Sequence of chain 1.C:
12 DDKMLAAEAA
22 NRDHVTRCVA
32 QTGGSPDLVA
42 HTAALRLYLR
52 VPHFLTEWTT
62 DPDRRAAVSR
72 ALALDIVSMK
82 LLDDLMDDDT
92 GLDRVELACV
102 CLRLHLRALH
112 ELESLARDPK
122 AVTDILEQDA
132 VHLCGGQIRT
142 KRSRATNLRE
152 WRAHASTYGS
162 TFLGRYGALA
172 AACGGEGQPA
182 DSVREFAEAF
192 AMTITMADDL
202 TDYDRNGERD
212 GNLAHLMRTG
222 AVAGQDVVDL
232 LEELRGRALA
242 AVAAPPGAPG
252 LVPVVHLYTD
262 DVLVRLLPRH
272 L

Binding-site contacts:
Ligand atom O3B contacts residue ASP84 of chain 1.D at 3.2 Å (salt-bridge).
Ligand atom PA contacts residue TYR49 of chain 1.D at 3.8 Å.
Ligand atom C4 contacts residue GLN138 of chain 1.D at 4.1 Å.
Ligand atom C9 contacts residue LEU83 of chain 1.D at 3.7 Å (hydrophobic).
Ligand atom C4 contacts residue TYR159 of chain 1.D at 3.3 Å (hydrophobic).
Ligand atom C3 contacts residue PHE163 of chain 1.D at 3.8 Å (hydrophobic).
Ligand atom C6 contacts residue GLN138 of chain 1.D at 3.7 Å.
Ligand atom C8 contacts residue GLN138 of chain 1.D at 3.7 Å.
Ligand atom C9 contacts residue MET87 of chain 1.D at 3.5 Å (hydrophobic).
Ligand atom C10 contacts residue LEU103 of chain 1.C at 3.9 Å (hydrophobic).
Ligand atom O3B contacts residue LYS81 of chain 1.D at 2.7 Å (salt-bridge).
Ligand atom O1 contacts residue TYR49 of chain 1.D at 3.7 Å.
Ligand atom C10 contacts residue GLN138 of chain 1.D at 3.9 Å.
Ligand atom O1A contacts residue TYR159 of chain 1.D at 3.3 Å.
Ligand atom PB contacts residue ASP84 of chain 1.D at 4.4 Å.
Ligand atom O1B contacts residue ASP84 of chain 1.D at 4.2 Å.
Ligand atom C5 contacts residue PHE163 of chain 1.D at 3.5 Å (hydrophobic).
Ligand atom C5 contacts residue MET80 of chain 1.D at 4.0 Å (hydrophobic).
Ligand atom C10 contacts residue LEU134 of chain 1.D at 3.6 Å (hydrophobic).
Ligand atom O3A contacts residue TYR49 of chain 1.D at 3.3 Å (h-bond).
Ligand atom C6 contacts residue MET80 of chain 1.D at 4.5 Å (hydrophobic).
Ligand atom C1 contacts residue TYR49 of chain 1.D at 3.5 Å (hydrophobic).
Ligand atom C4 contacts residue PHE163 of chain 1.D at 4.0 Å (hydrophobic).
Ligand atom C8 contacts residue LEU103 of chain 1.C at 4.5 Å (hydrophobic).
Ligand atom C10 contacts residue CYS135 of chain 1.D at 4.2 Å (hydrophobic).
Ligand atom C2 contacts residue PHE163 of chain 1.D at 4.1 Å (hydrophobic).
Ligand atom C7 contacts residue GLN138 of chain 1.D at 3.5 Å.
Ligand atom C6 contacts residue ASP84 of chain 1.D at 3.9 Å.
Ligand atom O2A contacts residue TYR159 of chain 1.D at 4.2 Å.
Ligand atom O2A contacts residue TYR49 of chain 1.D at 3.8 Å.
Ligand atom O3B contacts residue TYR49 of chain 1.D at 3.8 Å.
Ligand atom PB contacts residue LYS81 of chain 1.D at 3.9 Å.
Ligand atom PB contacts residue TYR49 of chain 1.D at 4.1 Å.
Ligand atom C9 contacts residue LEU103 of chain 1.C at 4.2 Å (hydrophobic).
Ligand atom PA contacts residue TYR159 of chain 1.D at 4.5 Å.
Ligand atom O2B contacts residue LYS81 of chain 1.D at 4.0 Å.
Ligand atom C8 contacts residue MET87 of chain 1.D at 4.3 Å (hydrophobic).

Sequence of chain 1.D:
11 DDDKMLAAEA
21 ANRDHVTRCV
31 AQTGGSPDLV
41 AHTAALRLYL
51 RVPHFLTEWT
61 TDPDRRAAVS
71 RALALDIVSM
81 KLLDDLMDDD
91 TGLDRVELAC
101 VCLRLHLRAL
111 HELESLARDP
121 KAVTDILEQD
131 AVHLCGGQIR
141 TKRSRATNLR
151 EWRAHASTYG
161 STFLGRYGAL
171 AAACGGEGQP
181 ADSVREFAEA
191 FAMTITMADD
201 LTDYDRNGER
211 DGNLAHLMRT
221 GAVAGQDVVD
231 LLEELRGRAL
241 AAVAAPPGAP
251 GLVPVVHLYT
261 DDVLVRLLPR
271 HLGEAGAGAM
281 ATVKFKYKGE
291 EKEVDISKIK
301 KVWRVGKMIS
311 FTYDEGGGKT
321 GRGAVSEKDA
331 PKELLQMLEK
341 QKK

A small-molecule ligand and the protein it binds are described below.
Small molecule (SMILES): CC(C)=CCC/C(C)=C/CO[P](=O)(O)OP(=O)(O)O